A small-molecule ligand and the protein it binds are described below.
Small molecule (SMILES): Nc1ncnc2c1ncn2[C@@H]1O[C@H]([C@@H]2O[C@@H]3[C@H](O[P](=O)(O)O2)[C@@H](CO[P](=O)(O)O[C@H]2[C@@H](O)[C@H](n4cnc5c(N)ncnc54)O[C@@H]2COP(=O)=O)O[C@H]3n2ccc(=O)[nH]c2=O)[C@@H](O[P](=O)(O)OC[C@H]2O[C@@H](n3ccc(=O)[nH]c3=O)[C@H](O)[C@@H]2O)[C@H]1O

Binding-site contacts:
Ligand atom O4' contacts residue LYS143 of chain 4.F at 4.2 Å.
Ligand atom N3 contacts residue TRP47 of chain 4.F at 3.4 Å.
Ligand atom N7 contacts residue TRP47 of chain 4.F at 3.6 Å.
Ligand atom O4' contacts residue LYS143 of chain 4.F at 4.4 Å.
Ligand atom C4 contacts residue TRP47 of chain 4.F at 3.3 Å (hydrophobic).
Ligand atom N9 contacts residue LYS143 of chain 4.F at 3.2 Å (salt-bridge).
Ligand atom C5' contacts residue ARG90 of chain 4.F at 4.3 Å.
Ligand atom C3' contacts residue GLU140 of chain 4.F at 3.8 Å.
Ligand atom C1' contacts residue LYS143 of chain 4.F at 3.2 Å.
Ligand atom C2 contacts residue TRP47 of chain 4.F at 3.4 Å (hydrophobic).
Ligand atom O2' contacts residue GLU140 of chain 4.F at 2.3 Å (salt-bridge).
Ligand atom O4' contacts residue GLU140 of chain 4.F at 3.0 Å (salt-bridge).
Ligand atom C4' contacts residue GLU140 of chain 4.F at 3.4 Å.
Ligand atom C2' contacts residue LYS143 of chain 4.F at 3.7 Å.
Ligand atom O3' contacts residue GLU140 of chain 4.F at 4.4 Å.
Ligand atom N1 contacts residue TRP47 of chain 4.F at 3.7 Å.
Ligand atom C2' contacts residue GLU140 of chain 4.F at 3.0 Å.
Ligand atom C8 contacts residue TRP47 of chain 4.F at 3.6 Å (hydrophobic).
Ligand atom N9 contacts residue GLU140 of chain 4.F at 4.1 Å.
Ligand atom O2' contacts residue LYS143 of chain 4.F at 3.8 Å.
Ligand atom O4' contacts residue TRP47 of chain 4.F at 3.4 Å.
Ligand atom N7 contacts residue LYS143 of chain 4.F at 3.8 Å.
Ligand atom N9 contacts residue TRP47 of chain 4.F at 3.3 Å.
Ligand atom C1' contacts residue GLU140 of chain 4.F at 2.7 Å.
Ligand atom C5 contacts residue TRP47 of chain 4.F at 3.8 Å (hydrophobic).
Ligand atom C8 contacts residue LYS143 of chain 4.F at 2.7 Å.
Ligand atom C1' contacts residue TRP47 of chain 4.F at 3.7 Å (hydrophobic).
Ligand atom C6 contacts residue TRP47 of chain 4.F at 3.7 Å (hydrophobic).
Ligand atom N6 contacts residue TRP47 of chain 4.F at 4.2 Å.

Sequence of chain 4.F:
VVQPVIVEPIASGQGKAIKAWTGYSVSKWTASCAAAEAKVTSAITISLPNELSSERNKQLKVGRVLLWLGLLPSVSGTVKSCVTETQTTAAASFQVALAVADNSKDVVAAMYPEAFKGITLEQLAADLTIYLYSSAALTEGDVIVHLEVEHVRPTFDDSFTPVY